A small-molecule ligand and the protein it binds are described below.
Small molecule (SMILES): Cc1noc(C)c1-c1cc(S(=O)(=O)NC2CCCC2)c2cccnc2c1

Sequence of chain 1.A:
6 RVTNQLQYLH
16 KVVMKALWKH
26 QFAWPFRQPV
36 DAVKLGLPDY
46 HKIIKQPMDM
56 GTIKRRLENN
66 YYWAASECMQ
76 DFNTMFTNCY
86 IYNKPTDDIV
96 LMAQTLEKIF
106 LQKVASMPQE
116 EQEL

Binding-site contacts:
Ligand atom S08 contacts residue GLN12 of chain 1.A at 3.7 Å.
Ligand atom O11 contacts residue LEU119 of chain 1.A at 3.9 Å.
Ligand atom C19 contacts residue GLN12 of chain 1.A at 3.8 Å.
Ligand atom C25 contacts residue GLN12 of chain 1.A at 4.3 Å.
Ligand atom C26 contacts residue GLN12 of chain 1.A at 3.6 Å.
Ligand atom C19 contacts residue LEU119 of chain 1.A at 4.4 Å (hydrophobic).
Ligand atom C19 contacts residue ASN9 of chain 1.A at 3.9 Å.
Ligand atom C20 contacts residue ASN9 of chain 1.A at 4.0 Å.
Ligand atom O10 contacts residue GLN12 of chain 1.A at 3.0 Å (h-bond).
Ligand atom S08 contacts residue LEU119 of chain 1.A at 4.3 Å.
Ligand atom O10 contacts residue LEU119 of chain 1.A at 4.0 Å.
Ligand atom C22 contacts residue GLN12 of chain 1.A at 3.9 Å.
Ligand atom N09 contacts residue GLN12 of chain 1.A at 2.7 Å (h-bond).
Ligand atom N09 contacts residue LEU119 of chain 1.A at 3.8 Å.
Ligand atom C18 contacts residue GLN12 of chain 1.A at 3.6 Å.